A protein and the small-molecule ligand that binds it are described below.
Small molecule (SMILES): CC(=O)N[C@@H]1[C@@H](O)[C@H](O)[C@@H](CO)O[C@H]1O

Sequence of chain 46.C:
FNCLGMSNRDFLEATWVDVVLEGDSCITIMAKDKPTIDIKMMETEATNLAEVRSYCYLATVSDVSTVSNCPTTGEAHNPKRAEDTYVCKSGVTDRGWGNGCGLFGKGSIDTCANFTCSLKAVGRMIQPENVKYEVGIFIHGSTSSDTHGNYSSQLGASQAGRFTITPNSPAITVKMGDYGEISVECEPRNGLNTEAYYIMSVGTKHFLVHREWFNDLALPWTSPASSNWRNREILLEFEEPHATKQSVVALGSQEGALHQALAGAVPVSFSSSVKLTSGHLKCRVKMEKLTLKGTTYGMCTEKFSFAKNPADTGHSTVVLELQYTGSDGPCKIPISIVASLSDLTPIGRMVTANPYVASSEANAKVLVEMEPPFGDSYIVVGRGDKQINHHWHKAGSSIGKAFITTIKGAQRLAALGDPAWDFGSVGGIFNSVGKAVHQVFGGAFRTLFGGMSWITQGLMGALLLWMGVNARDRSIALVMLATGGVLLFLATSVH

Binding-site contacts:
Ligand atom C8 contacts residue ASN154 of chain 46.C at 4.2 Å.
Ligand atom C2 contacts residue ASN154 of chain 46.C at 2.4 Å.
Ligand atom N2 contacts residue ASN154 of chain 46.C at 2.9 Å (h-bond).
Ligand atom C5 contacts residue ASN154 of chain 46.C at 3.7 Å.
Ligand atom O5 contacts residue ASN154 of chain 46.C at 2.4 Å (h-bond).
Ligand atom C1 contacts residue SER157 of chain 46.C at 3.9 Å.
Ligand atom O5 contacts residue SER157 of chain 46.C at 3.8 Å.
Ligand atom C1 contacts residue ASN154 of chain 46.C at 1.4 Å.
Ligand atom C4 contacts residue ASN154 of chain 46.C at 4.2 Å.
Ligand atom C3 contacts residue ASN154 of chain 46.C at 3.8 Å.
Ligand atom C7 contacts residue ASN154 of chain 46.C at 4.0 Å.